Binding-site contacts:
Ligand atom C8 contacts residue ASN34 of chain 1.B at 4.4 Å.
Ligand atom N2 contacts residue ASN34 of chain 1.B at 2.7 Å (h-bond).
Ligand atom O5 contacts residue ASN34 of chain 1.B at 2.4 Å (h-bond).
Ligand atom C5 contacts residue ASN34 of chain 1.B at 3.7 Å.
Ligand atom C7 contacts residue ASN34 of chain 1.B at 3.7 Å.
Ligand atom C1 contacts residue ASN34 of chain 1.B at 1.4 Å.
Ligand atom C1 contacts residue SER48 of chain 1.B at 3.7 Å.
Ligand atom C2 contacts residue ASN34 of chain 1.B at 2.4 Å.
Ligand atom C3 contacts residue SER48 of chain 1.B at 4.3 Å.
Ligand atom C5 contacts residue SER48 of chain 1.B at 3.8 Å.
Ligand atom O7 contacts residue ASN34 of chain 1.B at 4.4 Å.
Ligand atom C3 contacts residue ASN34 of chain 1.B at 3.7 Å.
Ligand atom O7 contacts residue VAL50 of chain 1.B at 4.3 Å.
Ligand atom O5 contacts residue SER48 of chain 1.B at 3.9 Å.
Ligand atom C4 contacts residue ASN34 of chain 1.B at 4.2 Å.

This small molecule binds to this protein.
Small molecule (SMILES): CC(=O)N[C@@H]1[C@@H](O)[C@H](O)[C@@H](CO)O[C@H]1O

Sequence of chain 1.B:
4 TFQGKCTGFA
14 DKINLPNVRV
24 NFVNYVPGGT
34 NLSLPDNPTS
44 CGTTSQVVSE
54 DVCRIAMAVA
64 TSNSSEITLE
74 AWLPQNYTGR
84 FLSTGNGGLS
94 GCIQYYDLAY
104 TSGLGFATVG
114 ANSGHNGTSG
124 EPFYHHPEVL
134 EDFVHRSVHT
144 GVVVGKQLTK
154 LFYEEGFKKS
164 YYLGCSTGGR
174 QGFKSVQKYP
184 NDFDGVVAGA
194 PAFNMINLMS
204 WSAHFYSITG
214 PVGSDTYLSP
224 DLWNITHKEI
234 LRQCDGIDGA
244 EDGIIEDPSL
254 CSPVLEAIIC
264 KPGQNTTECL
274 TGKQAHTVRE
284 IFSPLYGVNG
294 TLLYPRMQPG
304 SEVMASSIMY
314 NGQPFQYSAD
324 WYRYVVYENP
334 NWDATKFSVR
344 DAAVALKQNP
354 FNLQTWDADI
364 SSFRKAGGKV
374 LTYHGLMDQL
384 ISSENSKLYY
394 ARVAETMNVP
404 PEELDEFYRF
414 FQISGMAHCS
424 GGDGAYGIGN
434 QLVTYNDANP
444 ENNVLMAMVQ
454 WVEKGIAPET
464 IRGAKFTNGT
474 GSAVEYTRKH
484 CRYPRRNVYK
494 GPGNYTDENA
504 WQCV